Sequence of chain 3.A:
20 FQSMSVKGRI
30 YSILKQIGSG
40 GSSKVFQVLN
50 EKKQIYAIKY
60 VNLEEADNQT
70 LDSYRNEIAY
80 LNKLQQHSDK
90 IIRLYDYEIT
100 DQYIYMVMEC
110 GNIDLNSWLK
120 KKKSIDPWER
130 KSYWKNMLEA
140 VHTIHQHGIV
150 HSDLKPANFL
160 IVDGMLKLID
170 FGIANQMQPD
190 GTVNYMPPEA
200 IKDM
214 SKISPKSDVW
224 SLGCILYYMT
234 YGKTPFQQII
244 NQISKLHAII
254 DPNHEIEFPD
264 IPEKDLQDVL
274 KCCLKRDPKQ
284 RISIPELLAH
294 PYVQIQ

This protein binds this small molecule.
Small molecule (SMILES): COc1cc(N2CCC(O)CC2)ccc1Nc1ncc2c(n1)N(C1CCCC1)CCC(=O)N2C

Sequence of chain 1.A:
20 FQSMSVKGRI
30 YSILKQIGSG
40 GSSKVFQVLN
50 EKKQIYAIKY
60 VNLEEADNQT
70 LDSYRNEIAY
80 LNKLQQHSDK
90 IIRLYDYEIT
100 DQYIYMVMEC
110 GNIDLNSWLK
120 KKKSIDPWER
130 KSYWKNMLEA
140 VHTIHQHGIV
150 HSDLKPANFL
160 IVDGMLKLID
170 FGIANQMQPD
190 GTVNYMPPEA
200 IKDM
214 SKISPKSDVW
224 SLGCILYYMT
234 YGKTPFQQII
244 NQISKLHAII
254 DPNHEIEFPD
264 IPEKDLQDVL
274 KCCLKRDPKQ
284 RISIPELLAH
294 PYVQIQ

Binding-site contacts:
Ligand atom CBA contacts residue ILE36 of chain 3.A at 3.8 Å (hydrophobic).
Ligand atom CAY contacts residue SER116 of chain 3.A at 3.7 Å.
Ligand atom CBH contacts residue GLU108 of chain 3.A at 3.8 Å.
Ligand atom C6 contacts residue GLU108 of chain 3.A at 3.4 Å.
Ligand atom CAQ contacts residue ILE112 of chain 3.A at 3.7 Å (hydrophobic).
Ligand atom CAY contacts residue ASP113 of chain 3.A at 3.7 Å.
Ligand atom OAA contacts residue ILE91 of chain 3.A at 3.7 Å.
Ligand atom CAG contacts residue ILE36 of chain 3.A at 3.6 Å (hydrophobic).
Ligand atom C2 contacts residue ILE36 of chain 3.A at 3.8 Å (hydrophobic).
Ligand atom CAZ contacts residue ASN111 of chain 3.A at 3.6 Å.
Ligand atom CAF contacts residue ILE36 of chain 3.A at 3.6 Å (hydrophobic).
Ligand atom CBH contacts residue ILE91 of chain 3.A at 3.8 Å (hydrophobic).
Ligand atom N3 contacts residue LEU159 of chain 3.A at 3.8 Å.
Ligand atom CBA contacts residue GLY110 of chain 3.A at 3.7 Å.
Ligand atom CAQ contacts residue ASP113 of chain 3.A at 3.7 Å.
Ligand atom CBC contacts residue GLN46 of chain 3.A at 3.6 Å.
Ligand atom CAC contacts residue ILE168 of chain 3.A at 3.8 Å (hydrophobic).
Ligand atom NAN contacts residue LEU159 of chain 3.A at 3.6 Å.
Ligand atom C6 contacts residue ALA56 of chain 3.A at 3.8 Å (hydrophobic).
Ligand atom NBG contacts residue ILE91 of chain 3.A at 3.6 Å.
Ligand atom CAX contacts residue SER116 of chain 3.A at 3.1 Å.
Ligand atom C2 contacts residue GLY110 of chain 3.A at 3.8 Å.
Ligand atom OAW contacts residue TPO181 of chain 1.A at 3.1 Å (h-bond).
Ligand atom OAW contacts residue MG1 of chain 3.C at 3.1 Å.
Ligand atom NAN contacts residue GLY110 of chain 3.A at 3.2 Å (h-bond).
Ligand atom N1 contacts residue GLY110 of chain 3.A at 3.1 Å (h-bond).
Ligand atom C2 contacts residue LEU159 of chain 3.A at 3.5 Å (hydrophobic).
Ligand atom OBB contacts residue CYS109 of chain 3.A at 3.7 Å.
Ligand atom CAC contacts residue ASP169 of chain 3.A at 3.7 Å.
Ligand atom CAB contacts residue ILE91 of chain 3.A at 3.6 Å (hydrophobic).
Ligand atom N1 contacts residue CYS109 of chain 3.A at 3.5 Å.
Ligand atom N1 contacts residue LEU159 of chain 3.A at 3.8 Å.
Ligand atom CAO contacts residue GLY110 of chain 3.A at 3.8 Å.
Ligand atom CBH contacts residue ALA56 of chain 3.A at 3.5 Å (hydrophobic).
Ligand atom OBB contacts residue ILE36 of chain 3.A at 3.6 Å.
Ligand atom CAV contacts residue TPO181 of chain 1.A at 3.4 Å.
Ligand atom CAD contacts residue ASP169 of chain 3.A at 3.6 Å.
Ligand atom OBB contacts residue GLY110 of chain 3.A at 3.1 Å (h-bond).
Ligand atom CBA contacts residue ASN111 of chain 3.A at 3.7 Å.
Ligand atom OAA contacts residue MET107 of chain 3.A at 3.4 Å.